Sequence of chain 4.E:
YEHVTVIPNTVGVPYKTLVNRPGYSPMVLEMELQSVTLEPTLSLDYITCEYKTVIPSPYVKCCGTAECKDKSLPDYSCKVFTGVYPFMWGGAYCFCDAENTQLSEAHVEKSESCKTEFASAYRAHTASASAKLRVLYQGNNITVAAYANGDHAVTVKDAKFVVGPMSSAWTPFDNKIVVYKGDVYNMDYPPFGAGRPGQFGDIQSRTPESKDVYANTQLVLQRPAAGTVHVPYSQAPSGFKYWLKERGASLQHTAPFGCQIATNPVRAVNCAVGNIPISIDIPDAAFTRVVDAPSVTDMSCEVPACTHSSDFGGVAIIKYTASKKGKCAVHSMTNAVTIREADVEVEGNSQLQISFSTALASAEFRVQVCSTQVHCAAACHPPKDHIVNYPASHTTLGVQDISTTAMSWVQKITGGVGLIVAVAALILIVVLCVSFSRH

Binding-site contacts:
Ligand atom C5 contacts residue ASN259 of chain 4.F at 3.7 Å.
Ligand atom C2 contacts residue ASN259 of chain 4.F at 2.4 Å.
Ligand atom O5 contacts residue ASN259 of chain 4.F at 2.4 Å (h-bond).
Ligand atom C4 contacts residue ASN259 of chain 4.F at 4.2 Å.
Ligand atom O6 contacts residue LYS115 of chain 4.E at 4.4 Å.
Ligand atom N2 contacts residue ASN259 of chain 4.F at 2.9 Å (h-bond).
Ligand atom C8 contacts residue LYS181 of chain 4.E at 4.1 Å.
Ligand atom C3 contacts residue ASN259 of chain 4.F at 3.8 Å.
Ligand atom C8 contacts residue ASN259 of chain 4.F at 4.4 Å.
Ligand atom C1 contacts residue ASN259 of chain 4.F at 1.4 Å.
Ligand atom O6 contacts residue THR116 of chain 4.E at 3.5 Å.
Ligand atom O7 contacts residue LYS181 of chain 4.E at 3.9 Å.
Ligand atom O7 contacts residue ASN259 of chain 4.F at 2.9 Å (h-bond).
Ligand atom O5 contacts residue THR116 of chain 4.E at 4.0 Å.
Ligand atom C7 contacts residue ASN259 of chain 4.F at 3.1 Å.

Sequence of chain 4.F:
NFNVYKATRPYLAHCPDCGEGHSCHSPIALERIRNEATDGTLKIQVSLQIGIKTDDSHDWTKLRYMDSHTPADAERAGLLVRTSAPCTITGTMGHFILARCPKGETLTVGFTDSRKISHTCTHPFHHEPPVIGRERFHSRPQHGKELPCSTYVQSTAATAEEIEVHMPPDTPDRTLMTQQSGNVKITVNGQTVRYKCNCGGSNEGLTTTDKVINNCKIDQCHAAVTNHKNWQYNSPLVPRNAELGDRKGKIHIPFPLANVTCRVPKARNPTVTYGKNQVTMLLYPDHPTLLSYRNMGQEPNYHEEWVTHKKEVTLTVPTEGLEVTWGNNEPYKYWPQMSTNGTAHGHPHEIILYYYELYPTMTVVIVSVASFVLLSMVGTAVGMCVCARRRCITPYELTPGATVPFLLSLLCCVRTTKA

The protein below binds the small molecule below.
Small molecule (SMILES): CC(=O)N[C@@H]1[C@@H](O)[C@H](O)[C@@H](CO)O[C@H]1O